The small molecule below binds the protein below.
Small molecule (SMILES): C[C@H](/N=C/C(=O)O)C(=O)[C@H](O)COP(=O)(O)OP(=O)(O)OC[C@H]1O[C@@H](n2cnc3c(N)ncnc32)[C@H](O)[C@@H]1O

Sequence of chain 4.C:
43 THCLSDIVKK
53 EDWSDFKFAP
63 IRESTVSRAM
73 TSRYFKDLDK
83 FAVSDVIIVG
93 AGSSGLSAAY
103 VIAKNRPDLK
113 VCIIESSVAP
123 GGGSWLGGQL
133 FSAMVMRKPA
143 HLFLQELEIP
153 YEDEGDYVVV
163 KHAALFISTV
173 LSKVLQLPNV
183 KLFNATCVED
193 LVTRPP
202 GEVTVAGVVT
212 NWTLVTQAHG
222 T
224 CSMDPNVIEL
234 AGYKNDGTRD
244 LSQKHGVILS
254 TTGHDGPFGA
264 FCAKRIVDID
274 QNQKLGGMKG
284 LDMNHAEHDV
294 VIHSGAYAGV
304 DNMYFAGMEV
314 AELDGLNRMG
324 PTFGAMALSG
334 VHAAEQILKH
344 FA

Binding-site contacts:
Ligand atom O13 contacts residue SER118 of chain 4.C at 3.2 Å (h-bond).
Ligand atom C14 contacts residue ILE116 of chain 4.C at 3.5 Å (hydrophobic).
Ligand atom N6 contacts residue PHE261 of chain 4.C at 3.2 Å.
Ligand atom N3 contacts residue SER118 of chain 4.C at 3.1 Å (h-bond).
Ligand atom N1 contacts residue GLY323 of chain 4.C at 3.2 Å (h-bond).
Ligand atom O7 contacts residue PHE326 of chain 4.C at 3.4 Å.
Ligand atom C8 contacts residue THR254 of chain 4.C at 3.5 Å.
Ligand atom C7 contacts residue GLY323 of chain 4.C at 3.3 Å.
Ligand atom C14 contacts residue SER118 of chain 4.C at 3.4 Å.
Ligand atom O9 contacts residue ARG321 of chain 4.C at 2.9 Å (salt-bridge).
Ligand atom O6 contacts residue SER95 of chain 4.C at 3.3 Å (h-bond).
Ligand atom O14 contacts residue GLY92 of chain 4.C at 3.1 Å.
Ligand atom C12 contacts residue GLU117 of chain 4.C at 3.5 Å.
Ligand atom O12 contacts residue GLU117 of chain 4.C at 2.7 Å (salt-bridge).
Ligand atom O4 contacts residue GLY310 of chain 4.C at 3.5 Å.
Ligand atom C13 contacts residue SER118 of chain 4.C at 3.2 Å.
Ligand atom O12 contacts residue GLY124 of chain 4.C at 3.2 Å.
Ligand atom O10 contacts residue ARG321 of chain 4.C at 2.8 Å (salt-bridge).
Ligand atom O2 contacts residue GLY125 of chain 4.C at 2.9 Å (h-bond).
Ligand atom N1 contacts residue ASP227 of chain 2.C at 2.8 Å (salt-bridge).
Ligand atom O13 contacts residue SER119 of chain 4.C at 3.4 Å (h-bond).
Ligand atom O3 contacts residue GLY256 of chain 4.C at 3.4 Å.
Ligand atom O6 contacts residue MET329 of chain 4.C at 3.4 Å (h-bond).
Ligand atom C6 contacts residue GLY323 of chain 4.C at 3.3 Å.
Ligand atom O5 contacts residue SER95 of chain 4.C at 3.5 Å (h-bond).
Ligand atom N4 contacts residue VAL190 of chain 4.C at 3.0 Å (h-bond).
Ligand atom C7 contacts residue ARG321 of chain 4.C at 3.5 Å.
Ligand atom C4 contacts residue ASP227 of chain 2.C at 3.1 Å.
Ligand atom O4 contacts residue MET311 of chain 4.C at 2.9 Å (h-bond).
Ligand atom N5 contacts residue VAL190 of chain 4.C at 2.9 Å (h-bond).
Ligand atom O13 contacts residue GLU117 of chain 4.C at 2.6 Å (salt-bridge).
Ligand atom O5 contacts residue SER96 of chain 4.C at 2.7 Å (h-bond).
Ligand atom O9 contacts residue GLY323 of chain 4.C at 3.0 Å (h-bond).
Ligand atom C5 contacts residue THR325 of chain 4.C at 3.3 Å.
Ligand atom C11 contacts residue GLU117 of chain 4.C at 3.5 Å.
Ligand atom O11 contacts residue GLY94 of chain 4.C at 3.5 Å.
Ligand atom N2 contacts residue SER118 of chain 4.C at 3.4 Å (h-bond).
Ligand atom O9 contacts residue MET322 of chain 4.C at 3.5 Å (h-bond).
Ligand atom O10 contacts residue PRO228 of chain 2.C at 3.5 Å.
Ligand atom C5 contacts residue GLY323 of chain 4.C at 3.4 Å.

Sequence of chain 2.C:
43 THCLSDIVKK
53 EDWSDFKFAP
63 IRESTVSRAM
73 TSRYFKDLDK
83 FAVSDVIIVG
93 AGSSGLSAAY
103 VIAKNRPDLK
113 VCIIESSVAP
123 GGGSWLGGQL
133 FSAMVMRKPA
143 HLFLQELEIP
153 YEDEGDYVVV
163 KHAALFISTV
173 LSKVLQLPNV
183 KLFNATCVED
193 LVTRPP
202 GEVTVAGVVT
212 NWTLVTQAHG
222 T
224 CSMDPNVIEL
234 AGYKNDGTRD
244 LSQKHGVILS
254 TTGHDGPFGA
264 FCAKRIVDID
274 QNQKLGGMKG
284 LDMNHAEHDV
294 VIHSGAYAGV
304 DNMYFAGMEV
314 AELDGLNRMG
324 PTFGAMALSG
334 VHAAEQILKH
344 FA